This protein binds this small molecule.
Small molecule (SMILES): CC(=O)N[C@@H]1[C@@H](O)[C@H](O)[C@@H](CO)O[C@H]1O

Sequence of chain 4.B:
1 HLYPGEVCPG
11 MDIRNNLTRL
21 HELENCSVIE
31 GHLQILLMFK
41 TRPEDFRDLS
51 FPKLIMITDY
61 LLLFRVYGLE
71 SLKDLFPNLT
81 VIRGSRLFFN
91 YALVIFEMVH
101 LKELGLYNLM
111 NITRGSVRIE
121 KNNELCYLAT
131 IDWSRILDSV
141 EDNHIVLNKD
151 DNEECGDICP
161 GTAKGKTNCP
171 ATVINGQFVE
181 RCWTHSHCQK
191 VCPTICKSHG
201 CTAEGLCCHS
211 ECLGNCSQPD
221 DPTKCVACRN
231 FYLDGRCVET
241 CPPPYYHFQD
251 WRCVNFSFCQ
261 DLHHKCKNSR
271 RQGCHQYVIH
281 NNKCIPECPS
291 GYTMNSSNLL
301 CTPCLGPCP

Binding-site contacts:
Ligand atom C5 contacts residue ASN295 of chain 4.B at 3.7 Å.
Ligand atom C6 contacts residue ASN295 of chain 4.B at 4.4 Å.
Ligand atom O6 contacts residue SER296 of chain 4.B at 4.3 Å.
Ligand atom C2 contacts residue ASN295 of chain 4.B at 2.5 Å.
Ligand atom O5 contacts residue ASN295 of chain 4.B at 2.3 Å (h-bond).
Ligand atom N2 contacts residue ASN295 of chain 4.B at 3.0 Å (h-bond).
Ligand atom C7 contacts residue ASN295 of chain 4.B at 4.2 Å.
Ligand atom C3 contacts residue ASN295 of chain 4.B at 3.7 Å.
Ligand atom O6 contacts residue SER297 of chain 4.B at 3.7 Å.
Ligand atom C4 contacts residue ASN295 of chain 4.B at 4.2 Å.
Ligand atom C1 contacts residue ASN295 of chain 4.B at 1.4 Å.
Ligand atom O6 contacts residue ASN295 of chain 4.B at 3.6 Å.